Binding-site contacts:
Ligand atom O6 contacts residue SER284 of chain 42.H at 2.6 Å (h-bond).
Ligand atom C6 contacts residue SER284 of chain 42.H at 3.5 Å.
Ligand atom O6 contacts residue ASN318 of chain 42.H at 2.6 Å (h-bond).
Ligand atom C6 contacts residue ASN318 of chain 42.H at 3.2 Å.

Sequence of chain 42.H:
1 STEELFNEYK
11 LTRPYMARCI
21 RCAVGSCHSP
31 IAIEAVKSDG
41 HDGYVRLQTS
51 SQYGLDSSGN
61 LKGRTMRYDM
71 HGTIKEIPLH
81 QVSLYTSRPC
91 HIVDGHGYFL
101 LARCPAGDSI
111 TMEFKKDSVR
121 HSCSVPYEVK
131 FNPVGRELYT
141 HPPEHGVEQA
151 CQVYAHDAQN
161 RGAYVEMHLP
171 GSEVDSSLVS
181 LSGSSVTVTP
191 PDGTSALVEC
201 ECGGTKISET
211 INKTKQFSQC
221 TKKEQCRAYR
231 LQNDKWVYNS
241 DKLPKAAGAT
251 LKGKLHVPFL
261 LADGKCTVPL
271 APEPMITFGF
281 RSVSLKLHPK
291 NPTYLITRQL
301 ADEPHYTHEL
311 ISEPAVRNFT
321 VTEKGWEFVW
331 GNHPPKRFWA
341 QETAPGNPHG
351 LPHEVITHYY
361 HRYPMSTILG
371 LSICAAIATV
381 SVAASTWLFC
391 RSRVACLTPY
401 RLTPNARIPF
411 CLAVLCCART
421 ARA

This protein binds this small molecule.
Small molecule (SMILES): CC(=O)N[C@@H]1[C@@H](O)[C@H](O)[C@@H](CO)O[C@H]1O